This small molecule binds to this protein.
Small molecule (SMILES): CC(=O)N[C@H]1[C@H](O[C@H]2[C@H](O)[C@@H](NC(C)=O)CO[C@@H]2CO)O[C@H](CO)[C@@H](O[C@@H]2O[C@H](CO)[C@@H](O)[C@H](O)[C@@H]2O)[C@@H]1O

Sequence of chain 1.B:
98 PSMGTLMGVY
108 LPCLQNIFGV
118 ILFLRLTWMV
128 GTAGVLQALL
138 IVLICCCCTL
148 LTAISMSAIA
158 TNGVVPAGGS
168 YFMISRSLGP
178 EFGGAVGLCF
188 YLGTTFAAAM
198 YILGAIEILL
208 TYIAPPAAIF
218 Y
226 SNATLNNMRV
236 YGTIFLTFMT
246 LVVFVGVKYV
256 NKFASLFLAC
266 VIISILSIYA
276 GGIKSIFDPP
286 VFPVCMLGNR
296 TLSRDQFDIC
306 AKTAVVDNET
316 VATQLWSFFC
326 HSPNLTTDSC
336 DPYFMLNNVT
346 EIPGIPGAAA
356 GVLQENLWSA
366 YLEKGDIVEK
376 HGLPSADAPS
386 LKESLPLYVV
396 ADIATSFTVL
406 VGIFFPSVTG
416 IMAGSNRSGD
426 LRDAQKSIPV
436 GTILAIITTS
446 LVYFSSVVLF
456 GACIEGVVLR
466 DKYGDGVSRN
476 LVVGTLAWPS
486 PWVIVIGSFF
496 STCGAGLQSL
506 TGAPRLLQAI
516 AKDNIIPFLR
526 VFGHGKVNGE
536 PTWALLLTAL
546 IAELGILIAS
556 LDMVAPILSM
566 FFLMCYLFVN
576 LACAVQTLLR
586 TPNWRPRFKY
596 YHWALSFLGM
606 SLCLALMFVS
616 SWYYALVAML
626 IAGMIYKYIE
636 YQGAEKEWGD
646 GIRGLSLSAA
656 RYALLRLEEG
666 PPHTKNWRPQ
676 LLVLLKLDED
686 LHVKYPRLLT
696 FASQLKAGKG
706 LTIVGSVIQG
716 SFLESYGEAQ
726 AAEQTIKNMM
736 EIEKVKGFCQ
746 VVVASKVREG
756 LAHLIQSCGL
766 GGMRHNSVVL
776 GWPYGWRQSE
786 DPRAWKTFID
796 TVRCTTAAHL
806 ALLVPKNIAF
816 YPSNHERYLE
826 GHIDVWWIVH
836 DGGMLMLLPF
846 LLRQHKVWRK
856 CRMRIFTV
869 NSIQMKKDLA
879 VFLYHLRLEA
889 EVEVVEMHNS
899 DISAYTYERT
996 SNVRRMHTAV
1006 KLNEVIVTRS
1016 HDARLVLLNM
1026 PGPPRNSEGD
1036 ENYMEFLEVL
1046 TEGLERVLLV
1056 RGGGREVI

Binding-site contacts:
Ligand atom C5 contacts residue SER380 of chain 1.B at 3.8 Å.
Ligand atom O6 contacts residue ASP382 of chain 1.B at 3.6 Å.
Ligand atom C6 contacts residue SER380 of chain 1.B at 3.7 Å.
Ligand atom C2 contacts residue ASN294 of chain 1.B at 2.5 Å.
Ligand atom C2 contacts residue SER380 of chain 1.B at 4.4 Å.
Ligand atom C1 contacts residue ASN294 of chain 1.B at 1.4 Å.
Ligand atom O3 contacts residue GLU374 of chain 1.B at 3.7 Å.
Ligand atom O7 contacts residue HIS376 of chain 1.B at 4.3 Å.
Ligand atom O5 contacts residue SER380 of chain 1.B at 2.7 Å (h-bond).
Ligand atom C7 contacts residue GLU374 of chain 1.B at 3.7 Å.
Ligand atom C5 contacts residue GLU374 of chain 1.B at 3.6 Å.
Ligand atom C8 contacts residue GLU374 of chain 1.B at 3.9 Å.
Ligand atom N2 contacts residue ASN294 of chain 1.B at 2.9 Å (h-bond).
Ligand atom C8 contacts residue HIS376 of chain 1.B at 3.3 Å.
Ligand atom C4 contacts residue GLU374 of chain 1.B at 3.9 Å.
Ligand atom C7 contacts residue ASN294 of chain 1.B at 4.1 Å.
Ligand atom C5 contacts residue ASN294 of chain 1.B at 3.5 Å.
Ligand atom O4 contacts residue GLU374 of chain 1.B at 4.3 Å.
Ligand atom C1 contacts residue SER380 of chain 1.B at 3.6 Å.
Ligand atom C3 contacts residue ASN294 of chain 1.B at 3.7 Å.
Ligand atom O5 contacts residue GLU374 of chain 1.B at 4.0 Å.
Ligand atom O5 contacts residue ASN294 of chain 1.B at 2.3 Å (h-bond).
Ligand atom C4 contacts residue ASN294 of chain 1.B at 4.1 Å.
Ligand atom O6 contacts residue SER380 of chain 1.B at 3.1 Å (h-bond).
Ligand atom N2 contacts residue GLU374 of chain 1.B at 3.2 Å (salt-bridge).
Ligand atom C6 contacts residue ASP382 of chain 1.B at 3.7 Å.
Ligand atom C7 contacts residue HIS376 of chain 1.B at 4.3 Å.
Ligand atom C3 contacts residue GLU374 of chain 1.B at 3.1 Å.
Ligand atom C2 contacts residue GLU374 of chain 1.B at 3.6 Å.
Ligand atom C1 contacts residue GLU374 of chain 1.B at 3.3 Å.